Sequence of chain 2.A:
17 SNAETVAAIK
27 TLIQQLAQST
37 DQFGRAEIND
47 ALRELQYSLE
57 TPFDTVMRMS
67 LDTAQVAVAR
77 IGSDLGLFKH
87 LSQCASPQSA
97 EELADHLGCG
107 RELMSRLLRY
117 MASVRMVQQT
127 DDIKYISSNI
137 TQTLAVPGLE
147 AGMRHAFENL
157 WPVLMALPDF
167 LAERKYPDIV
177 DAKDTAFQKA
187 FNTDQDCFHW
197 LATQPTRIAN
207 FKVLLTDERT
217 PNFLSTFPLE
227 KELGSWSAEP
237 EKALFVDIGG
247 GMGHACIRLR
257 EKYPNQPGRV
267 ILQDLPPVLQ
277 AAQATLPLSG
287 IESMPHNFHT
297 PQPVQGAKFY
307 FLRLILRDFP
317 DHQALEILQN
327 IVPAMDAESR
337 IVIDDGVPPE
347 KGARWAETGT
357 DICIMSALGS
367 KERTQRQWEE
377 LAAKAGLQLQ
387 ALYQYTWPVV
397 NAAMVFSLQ

Binding-site contacts:
Ligand atom C19 contacts residue LEU197 of chain 2.A at 4.0 Å (hydrophobic).
Ligand atom C16 contacts residue HIS151 of chain 2.A at 3.7 Å.
Ligand atom C14 contacts residue ILE360 of chain 2.A at 4.0 Å (hydrophobic).
Ligand atom C16 contacts residue LEU156 of chain 2.A at 3.7 Å (hydrophobic).
Ligand atom O2 contacts residue ILE360 of chain 2.A at 4.0 Å.
Ligand atom C22 contacts residue THR356 of chain 2.A at 4.0 Å.
Ligand atom C11 contacts residue HIS151 of chain 2.A at 3.6 Å.
Ligand atom C7 contacts residue LEU67 of chain 2.B at 3.8 Å (hydrophobic).
Ligand atom C22 contacts residue CYS359 of chain 2.A at 3.8 Å (hydrophobic).
Ligand atom C14 contacts residue ASP314 of chain 2.A at 4.1 Å.
Ligand atom C20 contacts residue HIS151 of chain 2.A at 4.0 Å.
Ligand atom O1 contacts residue HIS151 of chain 2.A at 2.7 Å (h-bond).
Ligand atom C18 contacts residue CYS193 of chain 2.A at 3.4 Å (hydrophobic).
Ligand atom N1 contacts residue ASP314 of chain 2.A at 2.9 Å (salt-bridge).
Ligand atom C6 contacts residue SER66 of chain 2.B at 4.0 Å.
Ligand atom C18 contacts residue HIS151 of chain 2.A at 3.8 Å.
Ligand atom C17 contacts residue ALA363 of chain 2.A at 3.8 Å (hydrophobic).
Ligand atom C6 contacts residue MET63 of chain 2.B at 4.1 Å (hydrophobic).
Ligand atom C14 contacts residue ARG313 of chain 2.A at 4.0 Å.
Ligand atom C21 contacts residue ARG215 of chain 2.A at 3.3 Å.
Ligand atom C6 contacts residue LEU67 of chain 2.B at 3.5 Å (hydrophobic).
Ligand atom C13 contacts residue LEU364 of chain 2.A at 3.7 Å (hydrophobic).
Ligand atom C16 contacts residue ALA363 of chain 2.A at 4.1 Å (hydrophobic).
Ligand atom C19 contacts residue HIS151 of chain 2.A at 3.9 Å.
Ligand atom C3 contacts residue ARG215 of chain 2.A at 4.1 Å.
Ligand atom C22 contacts residue ILE360 of chain 2.A at 3.1 Å (hydrophobic).
Ligand atom C15 contacts residue HIS151 of chain 2.A at 3.8 Å.
Ligand atom C7 contacts residue THR356 of chain 2.A at 3.8 Å.
Ligand atom O2 contacts residue ARG313 of chain 2.A at 2.8 Å (salt-bridge).
Ligand atom N1 contacts residue ILE360 of chain 2.A at 3.8 Å.
Ligand atom C5 contacts residue MET63 of chain 2.B at 3.6 Å (hydrophobic).
Ligand atom C19 contacts residue PHE207 of chain 2.A at 3.6 Å (hydrophobic).
Ligand atom O1 contacts residue LEU156 of chain 2.A at 3.6 Å.
Ligand atom C17 contacts residue HIS151 of chain 2.A at 3.7 Å.
Ligand atom C18 contacts residue LEU197 of chain 2.A at 4.1 Å (hydrophobic).
Ligand atom C17 contacts residue LEU156 of chain 2.A at 4.0 Å (hydrophobic).
Ligand atom C13 contacts residue ASP314 of chain 2.A at 3.2 Å.
Ligand atom C19 contacts residue CYS193 of chain 2.A at 4.0 Å (hydrophobic).
Ligand atom N1 contacts residue ARG313 of chain 2.A at 4.1 Å.
Ligand atom C7 contacts residue CYS359 of chain 2.A at 4.0 Å (hydrophobic).

Sequence of chain 2.B:
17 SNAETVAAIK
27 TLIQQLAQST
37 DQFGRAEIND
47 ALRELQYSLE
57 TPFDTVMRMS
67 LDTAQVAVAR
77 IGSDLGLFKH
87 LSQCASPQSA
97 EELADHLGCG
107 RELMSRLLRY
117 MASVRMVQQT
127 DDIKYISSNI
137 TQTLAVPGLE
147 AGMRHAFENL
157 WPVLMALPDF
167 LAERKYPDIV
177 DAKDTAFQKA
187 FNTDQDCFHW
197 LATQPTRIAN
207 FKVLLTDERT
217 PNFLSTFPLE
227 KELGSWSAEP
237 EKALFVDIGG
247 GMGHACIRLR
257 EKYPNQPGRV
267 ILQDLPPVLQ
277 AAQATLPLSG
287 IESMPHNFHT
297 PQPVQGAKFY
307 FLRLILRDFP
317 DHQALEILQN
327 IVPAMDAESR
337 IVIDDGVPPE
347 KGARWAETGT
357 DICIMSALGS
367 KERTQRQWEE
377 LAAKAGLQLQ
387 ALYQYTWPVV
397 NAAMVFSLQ

This small molecule binds to this protein.
Small molecule (SMILES): C[C@@H]1C=C[C@@H]2CCC[C@H](C)[C@H]2[C@]12C(=O)NC=C(c1ccccc1)C2=O